A protein and the small-molecule ligand that binds it are described below.
Small molecule (SMILES): CC(=O)N[C@@H]1[C@@H](O)[C@H](O)[C@@H](CO)O[C@H]1O

Binding-site contacts:
Ligand atom C8 contacts residue ASN602 of chain 1.B at 4.5 Å.
Ligand atom N2 contacts residue GLU601 of chain 1.B at 3.9 Å.
Ligand atom C2 contacts residue GLU601 of chain 1.B at 4.2 Å.
Ligand atom C4 contacts residue ASN602 of chain 1.B at 4.3 Å.
Ligand atom C7 contacts residue ASN602 of chain 1.B at 3.4 Å.
Ligand atom O6 contacts residue ASN602 of chain 1.B at 3.8 Å.
Ligand atom C7 contacts residue THR604 of chain 1.B at 4.4 Å.
Ligand atom C1 contacts residue GLU601 of chain 1.B at 3.7 Å.
Ligand atom C5 contacts residue ASN602 of chain 1.B at 3.7 Å.
Ligand atom C8 contacts residue THR604 of chain 1.B at 4.2 Å.
Ligand atom C2 contacts residue ASN602 of chain 1.B at 2.5 Å.
Ligand atom O5 contacts residue ASN602 of chain 1.B at 2.4 Å (h-bond).
Ligand atom C3 contacts residue ASN602 of chain 1.B at 3.8 Å.
Ligand atom C1 contacts residue ASN602 of chain 1.B at 1.4 Å.
Ligand atom N2 contacts residue ASN602 of chain 1.B at 2.9 Å (h-bond).
Ligand atom O5 contacts residue GLU601 of chain 1.B at 4.2 Å.
Ligand atom C8 contacts residue ASN600 of chain 1.B at 4.4 Å.
Ligand atom O7 contacts residue ASN602 of chain 1.B at 3.6 Å (h-bond).
Ligand atom O7 contacts residue THR604 of chain 1.B at 4.3 Å.

Sequence of chain 1.B:
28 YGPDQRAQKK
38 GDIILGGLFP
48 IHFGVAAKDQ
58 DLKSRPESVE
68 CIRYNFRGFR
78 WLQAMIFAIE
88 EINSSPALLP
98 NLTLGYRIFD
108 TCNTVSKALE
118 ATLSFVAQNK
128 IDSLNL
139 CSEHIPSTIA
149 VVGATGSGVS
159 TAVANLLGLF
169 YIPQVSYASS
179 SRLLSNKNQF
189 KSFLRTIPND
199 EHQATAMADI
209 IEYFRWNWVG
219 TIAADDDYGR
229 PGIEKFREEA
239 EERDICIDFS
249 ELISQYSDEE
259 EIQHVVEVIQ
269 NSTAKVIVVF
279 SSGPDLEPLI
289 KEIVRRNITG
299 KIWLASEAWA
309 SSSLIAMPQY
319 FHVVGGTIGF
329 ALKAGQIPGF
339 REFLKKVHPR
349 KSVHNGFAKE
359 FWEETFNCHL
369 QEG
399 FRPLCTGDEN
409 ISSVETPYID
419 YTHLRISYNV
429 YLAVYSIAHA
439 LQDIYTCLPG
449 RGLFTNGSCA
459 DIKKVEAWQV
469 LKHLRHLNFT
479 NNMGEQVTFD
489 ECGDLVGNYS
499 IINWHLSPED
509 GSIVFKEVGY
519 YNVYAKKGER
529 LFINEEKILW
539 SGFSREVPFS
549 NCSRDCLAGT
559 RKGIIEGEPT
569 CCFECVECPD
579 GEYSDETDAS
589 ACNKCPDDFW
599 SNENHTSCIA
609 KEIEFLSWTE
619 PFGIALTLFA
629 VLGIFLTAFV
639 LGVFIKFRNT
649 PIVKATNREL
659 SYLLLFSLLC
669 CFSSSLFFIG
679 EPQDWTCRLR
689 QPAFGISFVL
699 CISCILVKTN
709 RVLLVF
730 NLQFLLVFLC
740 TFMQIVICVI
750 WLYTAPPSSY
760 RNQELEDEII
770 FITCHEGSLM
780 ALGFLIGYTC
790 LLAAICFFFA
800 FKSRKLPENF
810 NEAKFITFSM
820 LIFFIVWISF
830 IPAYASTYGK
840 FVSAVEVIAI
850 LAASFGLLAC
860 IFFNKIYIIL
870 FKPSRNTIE